Sequence of chain 1.F:
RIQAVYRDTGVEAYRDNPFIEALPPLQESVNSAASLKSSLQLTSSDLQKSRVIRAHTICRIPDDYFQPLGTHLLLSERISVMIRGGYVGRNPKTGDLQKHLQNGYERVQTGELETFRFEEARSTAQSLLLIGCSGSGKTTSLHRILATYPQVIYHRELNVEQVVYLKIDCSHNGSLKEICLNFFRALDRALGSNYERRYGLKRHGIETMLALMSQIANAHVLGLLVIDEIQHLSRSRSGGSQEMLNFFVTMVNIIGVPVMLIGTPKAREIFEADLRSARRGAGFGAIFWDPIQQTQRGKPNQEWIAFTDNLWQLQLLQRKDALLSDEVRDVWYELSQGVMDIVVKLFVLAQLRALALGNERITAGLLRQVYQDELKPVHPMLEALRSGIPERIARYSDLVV

Sequence of chain 1.E:
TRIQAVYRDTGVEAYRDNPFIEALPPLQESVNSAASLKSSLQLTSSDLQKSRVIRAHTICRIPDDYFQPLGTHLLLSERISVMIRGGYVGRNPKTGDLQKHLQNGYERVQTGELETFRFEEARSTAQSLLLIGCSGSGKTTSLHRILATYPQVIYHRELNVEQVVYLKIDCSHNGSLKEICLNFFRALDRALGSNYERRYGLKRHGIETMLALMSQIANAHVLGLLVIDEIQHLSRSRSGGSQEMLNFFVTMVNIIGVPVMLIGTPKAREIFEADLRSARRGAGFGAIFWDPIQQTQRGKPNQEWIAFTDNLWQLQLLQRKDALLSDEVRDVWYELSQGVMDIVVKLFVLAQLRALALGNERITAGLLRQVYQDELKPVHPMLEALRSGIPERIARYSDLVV

The protein below binds the small molecule below.
Small molecule (SMILES): Nc1ncnc2c1ncn2[C@@H]1O[C@H](CO[P](=O)(O)O[P](=O)(O)NP(=O)(O)O)[C@@H](O)[C@H]1O

Binding-site contacts:
Ligand atom O1A contacts residue THR143 of chain 1.F at 3.1 Å (h-bond).
Ligand atom PB contacts residue MG1 of chain 1.S at 3.7 Å.
Ligand atom O2B contacts residue MG1 of chain 1.S at 2.2 Å.
Ligand atom O3' contacts residue PRO66 of chain 1.F at 3.7 Å.
Ligand atom O2' contacts residue PRO66 of chain 1.F at 2.9 Å (h-bond).
Ligand atom O1A contacts residue GLY141 of chain 1.F at 3.3 Å.
Ligand atom O1G contacts residue GLU233 of chain 1.F at 3.5 Å (salt-bridge).
Ligand atom O3G contacts residue ARG284 of chain 1.E at 3.5 Å (salt-bridge).
Ligand atom O1A contacts residue THR144 of chain 1.F at 3.1 Å (h-bond).
Ligand atom O1G contacts residue MG1 of chain 1.S at 2.3 Å.
Ligand atom O3G contacts residue ARG283 of chain 1.E at 3.3 Å (salt-bridge).
Ligand atom C2 contacts residue TYR69 of chain 1.F at 3.7 Å (hydrophobic).
Ligand atom PA contacts residue GLY141 of chain 1.F at 3.7 Å.
Ligand atom N3B contacts residue GLY139 of chain 1.F at 3.6 Å (h-bond).
Ligand atom C8 contacts residue SER140 of chain 1.F at 3.7 Å.
Ligand atom C8 contacts residue GLY141 of chain 1.F at 3.4 Å.
Ligand atom N1 contacts residue GLN71 of chain 1.F at 3.8 Å.
Ligand atom N6 contacts residue GLN71 of chain 1.F at 3.4 Å (h-bond).
Ligand atom O1G contacts residue ARG284 of chain 1.E at 3.5 Å (salt-bridge).
Ligand atom O2A contacts residue ARG284 of chain 1.E at 3.8 Å.
Ligand atom PG contacts residue ARG283 of chain 1.E at 3.8 Å.
Ligand atom O3A contacts residue GLY141 of chain 1.F at 3.3 Å (h-bond).
Ligand atom PG contacts residue MG1 of chain 1.S at 3.6 Å.
Ligand atom O3G contacts residue ARG280 of chain 1.E at 3.6 Å.
Ligand atom O3' contacts residue ASP345 of chain 1.F at 3.1 Å (salt-bridge).
Ligand atom O2G contacts residue THR268 of chain 1.F at 3.7 Å.
Ligand atom O2G contacts residue LYS142 of chain 1.F at 3.1 Å (salt-bridge).
Ligand atom N3B contacts residue ARG283 of chain 1.E at 3.1 Å (salt-bridge).
Ligand atom O4' contacts residue ASP345 of chain 1.F at 3.6 Å.
Ligand atom N7 contacts residue SER140 of chain 1.F at 3.5 Å (h-bond).
Ligand atom O1B contacts residue LYS142 of chain 1.F at 2.5 Å (salt-bridge).
Ligand atom O3G contacts residue SER138 of chain 1.F at 3.6 Å (h-bond).
Ligand atom O1A contacts residue LYS142 of chain 1.F at 3.6 Å (salt-bridge).
Ligand atom C4' contacts residue ASP345 of chain 1.F at 3.7 Å.
Ligand atom N6 contacts residue MET344 of chain 1.F at 3.6 Å (h-bond).
Ligand atom N7 contacts residue GLY141 of chain 1.F at 3.6 Å.
Ligand atom C2' contacts residue PRO66 of chain 1.F at 3.7 Å (hydrophobic).
Ligand atom O3A contacts residue LYS142 of chain 1.F at 3.8 Å.
Ligand atom O5' contacts residue GLY141 of chain 1.F at 3.8 Å.
Ligand atom O2B contacts residue THR143 of chain 1.F at 2.6 Å (h-bond).